Binding-site contacts:
Ligand atom C4 contacts residue ASN183 of chain 1.A at 4.3 Å.
Ligand atom C5 contacts residue ASN183 of chain 1.A at 3.7 Å.
Ligand atom O7 contacts residue ASN183 of chain 1.A at 3.3 Å (h-bond).
Ligand atom O5 contacts residue HIS186 of chain 1.A at 2.9 Å (h-bond).
Ligand atom C1 contacts residue ASN183 of chain 1.A at 1.4 Å.
Ligand atom C5 contacts residue HIS186 of chain 1.A at 3.8 Å.
Ligand atom C1 contacts residue HIS186 of chain 1.A at 3.8 Å.
Ligand atom C3 contacts residue ASN183 of chain 1.A at 3.8 Å.
Ligand atom C8 contacts residue ASN183 of chain 1.A at 4.3 Å.
Ligand atom C6 contacts residue HIS186 of chain 1.A at 3.6 Å.
Ligand atom O6 contacts residue HIS186 of chain 1.A at 3.2 Å (h-bond).
Ligand atom N2 contacts residue ASN183 of chain 1.A at 2.8 Å (h-bond).
Ligand atom C7 contacts residue ASN183 of chain 1.A at 3.2 Å.
Ligand atom O5 contacts residue ASN183 of chain 1.A at 2.5 Å (h-bond).
Ligand atom C2 contacts residue ASN183 of chain 1.A at 2.4 Å.

Sequence of chain 1.A:
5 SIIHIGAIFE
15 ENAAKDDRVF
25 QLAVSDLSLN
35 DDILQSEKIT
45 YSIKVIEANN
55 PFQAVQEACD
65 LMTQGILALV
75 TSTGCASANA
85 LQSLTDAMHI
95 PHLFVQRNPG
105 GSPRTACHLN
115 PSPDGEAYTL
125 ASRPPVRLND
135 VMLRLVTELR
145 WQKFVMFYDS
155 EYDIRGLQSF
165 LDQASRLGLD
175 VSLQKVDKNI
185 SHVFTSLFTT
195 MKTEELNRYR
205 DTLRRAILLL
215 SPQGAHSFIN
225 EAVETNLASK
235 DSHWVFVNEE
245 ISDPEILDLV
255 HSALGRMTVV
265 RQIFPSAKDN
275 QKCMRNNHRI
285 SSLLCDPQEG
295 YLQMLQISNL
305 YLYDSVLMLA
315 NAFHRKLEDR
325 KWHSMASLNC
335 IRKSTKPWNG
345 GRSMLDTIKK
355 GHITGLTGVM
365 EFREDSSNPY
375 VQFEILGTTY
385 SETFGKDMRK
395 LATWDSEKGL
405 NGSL

This protein binds this small molecule.
Small molecule (SMILES): CC(=O)N[C@@H]1[C@@H](O)[C@H](O)[C@@H](CO)O[C@H]1O